This small molecule binds to this protein.
Small molecule (SMILES): O=C(O)[C@@H](O)c1cccc(Oc2ccccc2)c1

Sequence of chain 1.B:
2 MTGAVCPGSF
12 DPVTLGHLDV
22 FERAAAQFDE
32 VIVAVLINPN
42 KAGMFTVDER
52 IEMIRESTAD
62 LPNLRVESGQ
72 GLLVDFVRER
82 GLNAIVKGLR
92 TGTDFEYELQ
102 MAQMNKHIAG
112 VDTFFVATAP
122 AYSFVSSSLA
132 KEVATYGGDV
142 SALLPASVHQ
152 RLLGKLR

Binding-site contacts:
Ligand atom C09 contacts residue PRO8 of chain 1.B at 3.6 Å (hydrophobic).
Ligand atom O01 contacts residue GLY9 of chain 1.B at 3.9 Å.
Ligand atom O05 contacts residue LEU37 of chain 1.B at 3.7 Å.
Ligand atom C15 contacts residue GLY72 of chain 1.B at 3.9 Å.
Ligand atom C12 contacts residue PRO8 of chain 1.B at 4.2 Å (hydrophobic).
Ligand atom C02 contacts residue GLY9 of chain 1.B at 4.0 Å.
Ligand atom O11 contacts residue GLY9 of chain 1.B at 3.5 Å (h-bond).
Ligand atom C13 contacts residue ALA35 of chain 1.B at 3.8 Å (hydrophobic).
Ligand atom C09 contacts residue LEU74 of chain 1.B at 4.0 Å (hydrophobic).
Ligand atom C17 contacts residue LEU37 of chain 1.B at 3.8 Å (hydrophobic).
Ligand atom C17 contacts residue GLY72 of chain 1.B at 4.1 Å.
Ligand atom C18 contacts residue SER10 of chain 1.B at 4.2 Å.
Ligand atom C13 contacts residue LEU37 of chain 1.B at 4.0 Å (hydrophobic).
Ligand atom C15 contacts residue GLN71 of chain 1.B at 3.9 Å.
Ligand atom C15 contacts residue LEU74 of chain 1.B at 4.0 Å (hydrophobic).
Ligand atom C14 contacts residue GLN71 of chain 1.B at 4.1 Å.
Ligand atom O11 contacts residue PRO8 of chain 1.B at 3.7 Å.
Ligand atom C17 contacts residue LEU74 of chain 1.B at 4.0 Å (hydrophobic).
Ligand atom C14 contacts residue ALA35 of chain 1.B at 4.0 Å (hydrophobic).
Ligand atom C16 contacts residue LEU37 of chain 1.B at 4.2 Å (hydrophobic).
Ligand atom C16 contacts residue GLY72 of chain 1.B at 3.2 Å.
Ligand atom C14 contacts residue LEU74 of chain 1.B at 4.1 Å (hydrophobic).
Ligand atom C12 contacts residue LEU74 of chain 1.B at 4.3 Å (hydrophobic).
Ligand atom C08 contacts residue LYS88 of chain 1.B at 4.1 Å.
Ligand atom C06 contacts residue GLY9 of chain 1.B at 4.3 Å.
Ligand atom C02 contacts residue SER10 of chain 1.B at 3.8 Å.
Ligand atom C10 contacts residue PRO8 of chain 1.B at 3.9 Å (hydrophobic).
Ligand atom C16 contacts residue LEU74 of chain 1.B at 3.6 Å (hydrophobic).
Ligand atom O01 contacts residue SER10 of chain 1.B at 2.9 Å (h-bond).
Ligand atom C10 contacts residue GLY9 of chain 1.B at 3.7 Å.
Ligand atom C14 contacts residue GLY70 of chain 1.B at 3.7 Å.
Ligand atom C13 contacts residue LEU74 of chain 1.B at 4.2 Å (hydrophobic).
Ligand atom C18 contacts residue GLY9 of chain 1.B at 3.6 Å.
Ligand atom C15 contacts residue PHE77 of chain 1.B at 4.3 Å (hydrophobic).
Ligand atom O11 contacts residue LEU37 of chain 1.B at 3.5 Å.
Ligand atom O03 contacts residue GLY9 of chain 1.B at 4.0 Å.
Ligand atom C12 contacts residue LEU37 of chain 1.B at 3.9 Å (hydrophobic).
Ligand atom O11 contacts residue ALA35 of chain 1.B at 4.2 Å.
Ligand atom C18 contacts residue LEU37 of chain 1.B at 4.0 Å (hydrophobic).
Ligand atom C15 contacts residue GLY70 of chain 1.B at 4.0 Å.